Sequence of chain 1.B:
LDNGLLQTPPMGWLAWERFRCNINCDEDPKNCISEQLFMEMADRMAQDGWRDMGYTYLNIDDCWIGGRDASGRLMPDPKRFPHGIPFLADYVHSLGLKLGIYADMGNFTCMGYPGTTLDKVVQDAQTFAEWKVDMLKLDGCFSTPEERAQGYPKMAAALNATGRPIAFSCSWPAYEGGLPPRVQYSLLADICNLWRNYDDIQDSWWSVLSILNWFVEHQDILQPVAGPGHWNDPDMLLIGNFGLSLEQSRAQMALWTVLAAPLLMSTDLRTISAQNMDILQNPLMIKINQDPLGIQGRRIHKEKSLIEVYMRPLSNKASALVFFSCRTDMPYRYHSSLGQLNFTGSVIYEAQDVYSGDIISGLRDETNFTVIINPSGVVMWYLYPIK

Binding-site contacts:
Ligand atom C7 contacts residue ASN368 of chain 1.B at 3.2 Å.
Ligand atom N2 contacts residue GLU366 of chain 1.B at 4.3 Å.
Ligand atom C8 contacts residue ASN368 of chain 1.B at 4.3 Å.
Ligand atom C1 contacts residue ASN368 of chain 1.B at 1.4 Å.
Ligand atom O7 contacts residue ASN368 of chain 1.B at 3.2 Å (h-bond).
Ligand atom N2 contacts residue ASN368 of chain 1.B at 2.8 Å (h-bond).
Ligand atom C3 contacts residue ASN368 of chain 1.B at 3.7 Å.
Ligand atom C2 contacts residue ASN368 of chain 1.B at 2.4 Å.
Ligand atom C4 contacts residue ASN368 of chain 1.B at 4.2 Å.
Ligand atom C8 contacts residue GLU366 of chain 1.B at 3.4 Å.
Ligand atom C5 contacts residue ASN368 of chain 1.B at 3.7 Å.
Ligand atom O5 contacts residue ASN368 of chain 1.B at 2.4 Å (h-bond).
Ligand atom C7 contacts residue GLU366 of chain 1.B at 4.1 Å.

The protein below binds the small molecule below.
Small molecule (SMILES): CC(=O)N[C@@H]1[C@@H](O)[C@H](O)[C@@H](CO)O[C@H]1O